Sequence of chain 25.C:
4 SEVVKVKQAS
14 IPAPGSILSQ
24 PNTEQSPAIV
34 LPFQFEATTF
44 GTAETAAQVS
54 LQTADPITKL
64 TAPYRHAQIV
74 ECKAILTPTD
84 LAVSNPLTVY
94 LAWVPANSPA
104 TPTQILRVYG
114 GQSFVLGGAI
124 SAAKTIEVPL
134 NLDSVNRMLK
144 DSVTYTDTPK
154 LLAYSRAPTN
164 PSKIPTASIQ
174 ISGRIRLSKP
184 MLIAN

Binding-site contacts:
Ligand atom OP1 contacts residue PRO132 of chain 25.C at 3.6 Å.
Ligand atom C1' contacts residue GLU74 of chain 25.C at 3.8 Å.
Ligand atom O2' contacts residue ASN134 of chain 25.C at 3.2 Å (h-bond).
Ligand atom OP1 contacts residue ASN134 of chain 25.C at 4.2 Å.
Ligand atom O2' contacts residue GLU74 of chain 25.C at 3.2 Å.
Ligand atom OP2 contacts residue LYS10 of chain 25.C at 2.9 Å.
Ligand atom O3' contacts residue ASN134 of chain 25.C at 4.2 Å.
Ligand atom OP2 contacts residue LYS8 of chain 25.C at 2.9 Å (salt-bridge).
Ligand atom O5' contacts residue LYS8 of chain 25.C at 4.5 Å.
Ligand atom OP1 contacts residue LYS8 of chain 25.C at 2.6 Å (salt-bridge).
Ligand atom O4' contacts residue GLU74 of chain 25.C at 3.7 Å.
Ligand atom P contacts residue LYS8 of chain 25.C at 3.0 Å.
Ligand atom C2' contacts residue ASN134 of chain 25.C at 4.3 Å.
Ligand atom C4' contacts residue GLU74 of chain 25.C at 3.9 Å.
Ligand atom OP1 contacts residue LYS10 of chain 25.C at 4.3 Å.
Ligand atom O2' contacts residue LEU135 of chain 25.C at 4.3 Å.
Ligand atom O3' contacts residue LYS8 of chain 25.C at 3.8 Å.
Ligand atom C2' contacts residue GLU74 of chain 25.C at 4.1 Å.
Ligand atom P contacts residue LYS10 of chain 25.C at 4.0 Å.

A protein and the small-molecule ligand that binds it are described below.
Small molecule (SMILES): Nc1ccn([C@@H]2O[C@H](CO[P](=O)(O)O[C@H]3[C@@H](O)[C@H](n4ccc(N)nc4=O)O[C@@H]3CO[P](=O)(O)O[C@H]3[C@@H](O)[C@H](n4ccc(N)nc4=O)O[C@@H]3CO)[C@@H](O)[C@H]2O)c(=O)n1